A small-molecule ligand and the protein it binds are described below.
Small molecule (SMILES): CO[C@@H]1[C@@H](O)[C@H](C)O[C@@H](O[C@H]2[C@@H](O[C@@H]3CO[C@@H](O[C@H]4[C@@H](O[C@H]5O[C@H](C)[C@@H](O)[C@H](O[C@H]6O[C@H](CO)[C@@H](O)[C@H](O)[C@@H]6O)[C@@H]5O)[C@H](O[C@H]5O[C@H](CO)[C@H](O)[C@H](O)[C@H]5O)[C@H](O[C@H]5[C@H](O[C@@H]6OC[C@@H](O)[C@H](O)[C@H]6O)[C@@H](CO)OC[C@@H]5O)O[C@H]4C)[C@H](O)[C@H]3O)O[C@@H](C)[C@H](O)[C@H]2O)[C@@H]1OC

Sequence of chain 3.C:
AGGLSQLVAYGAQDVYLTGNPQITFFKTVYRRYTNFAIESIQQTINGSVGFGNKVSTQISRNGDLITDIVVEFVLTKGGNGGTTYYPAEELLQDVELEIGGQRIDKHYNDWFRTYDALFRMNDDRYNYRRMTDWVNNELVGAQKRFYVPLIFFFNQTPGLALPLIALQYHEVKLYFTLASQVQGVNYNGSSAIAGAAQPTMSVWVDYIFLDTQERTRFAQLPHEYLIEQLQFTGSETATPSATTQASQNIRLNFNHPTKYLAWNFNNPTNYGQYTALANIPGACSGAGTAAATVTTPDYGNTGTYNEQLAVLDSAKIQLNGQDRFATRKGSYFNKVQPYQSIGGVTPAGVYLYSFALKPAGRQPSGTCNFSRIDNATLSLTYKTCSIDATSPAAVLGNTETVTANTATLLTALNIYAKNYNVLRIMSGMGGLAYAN

Sequence of chain 1.C:
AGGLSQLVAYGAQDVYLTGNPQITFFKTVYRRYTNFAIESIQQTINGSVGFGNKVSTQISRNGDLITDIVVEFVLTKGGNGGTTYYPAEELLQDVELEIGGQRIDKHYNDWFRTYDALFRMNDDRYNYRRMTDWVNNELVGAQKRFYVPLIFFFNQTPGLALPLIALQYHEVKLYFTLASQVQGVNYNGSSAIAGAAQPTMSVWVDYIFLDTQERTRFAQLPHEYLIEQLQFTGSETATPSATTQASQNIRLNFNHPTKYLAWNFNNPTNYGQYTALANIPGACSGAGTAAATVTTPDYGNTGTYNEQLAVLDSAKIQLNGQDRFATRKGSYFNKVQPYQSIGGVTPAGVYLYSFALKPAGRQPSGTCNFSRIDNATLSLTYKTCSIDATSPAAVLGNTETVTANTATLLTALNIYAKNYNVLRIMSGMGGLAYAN

Binding-site contacts:
Ligand atom O3 contacts residue CYS284 of chain 3.C at 3.6 Å.
Ligand atom C4 contacts residue ASP298 of chain 3.C at 3.4 Å.
Ligand atom O2 contacts residue ASP298 of chain 3.C at 2.8 Å (salt-bridge).
Ligand atom C2 contacts residue ASN301 of chain 3.C at 2.4 Å.
Ligand atom C6 contacts residue GLY81 of chain 3.C at 3.4 Å.
Ligand atom C5 contacts residue ASN301 of chain 3.C at 3.6 Å.
Ligand atom O5 contacts residue GLY81 of chain 3.C at 3.7 Å.
Ligand atom C1 contacts residue ASP298 of chain 3.C at 3.8 Å.
Ligand atom O6 contacts residue GLY82 of chain 3.C at 2.4 Å (h-bond).
Ligand atom O4 contacts residue SER285 of chain 3.C at 3.0 Å (h-bond).
Ligand atom O2 contacts residue GLY81 of chain 3.C at 3.1 Å (h-bond).
Ligand atom O3 contacts residue SER285 of chain 3.C at 3.5 Å.
Ligand atom C2 contacts residue GLY81 of chain 3.C at 3.7 Å.
Ligand atom C1 contacts residue ASN301 of chain 3.C at 1.5 Å.
Ligand atom O6 contacts residue ASP298 of chain 3.C at 3.4 Å (salt-bridge).
Ligand atom C24 contacts residue BGC1 of chain 1.M at 3.7 Å.
Ligand atom O3 contacts residue GLY286 of chain 3.C at 2.5 Å (h-bond).
Ligand atom C3 contacts residue ASN301 of chain 3.C at 3.8 Å.
Ligand atom O4 contacts residue GLY286 of chain 3.C at 3.5 Å (h-bond).
Ligand atom O5 contacts residue GLY82 of chain 3.C at 3.8 Å.
Ligand atom O3 contacts residue ASN80 of chain 3.C at 3.6 Å.
Ligand atom C5 contacts residue GLY81 of chain 3.C at 3.7 Å.
Ligand atom O2 contacts residue ASN80 of chain 3.C at 3.8 Å.
Ligand atom O2 contacts residue GLY82 of chain 3.C at 3.5 Å.
Ligand atom C6 contacts residue ASN137 of chain 3.C at 3.5 Å.
Ligand atom C6 contacts residue LEU139 of chain 3.C at 3.8 Å (hydrophobic).
Ligand atom O5 contacts residue GLY81 of chain 3.C at 3.4 Å.
Ligand atom O2 contacts residue ASN301 of chain 3.C at 2.8 Å (h-bond).
Ligand atom O5 contacts residue ASN301 of chain 3.C at 2.3 Å (h-bond).
Ligand atom C3 contacts residue GLY286 of chain 3.C at 3.7 Å.
Ligand atom C2 contacts residue ASP298 of chain 3.C at 3.4 Å.
Ligand atom C5 contacts residue ASP298 of chain 3.C at 3.7 Å.
Ligand atom O3 contacts residue BGC1 of chain 1.M at 3.2 Å (h-bond).
Ligand atom O6 contacts residue TYR299 of chain 3.C at 3.8 Å.
Ligand atom C6 contacts residue GLY82 of chain 3.C at 3.3 Å.
Ligand atom C1 contacts residue GLY81 of chain 3.C at 3.6 Å.
Ligand atom C27 contacts residue BGC1 of chain 1.M at 3.5 Å.
Ligand atom O3 contacts residue LEU139 of chain 3.C at 3.8 Å.
Ligand atom O2 contacts residue LEU139 of chain 3.C at 3.8 Å.
Ligand atom C3 contacts residue ASP298 of chain 3.C at 3.9 Å.